Binding-site contacts:
Ligand atom C8 contacts residue ALA362 of chain 2.A at 3.7 Å (hydrophobic).
Ligand atom C1 contacts residue ASN265 of chain 2.A at 1.8 Å.
Ligand atom O7 contacts residue ASN265 of chain 2.A at 3.9 Å.
Ligand atom O5 contacts residue ASP268 of chain 2.A at 3.6 Å.
Ligand atom O5 contacts residue THR267 of chain 2.A at 4.1 Å.
Ligand atom C1 contacts residue THR267 of chain 2.A at 3.9 Å.
Ligand atom C5 contacts residue ASN265 of chain 2.A at 3.7 Å.
Ligand atom O5 contacts residue ASN265 of chain 2.A at 2.4 Å (h-bond).
Ligand atom O6 contacts residue ASP268 of chain 2.A at 4.2 Å.
Ligand atom C4 contacts residue ASN265 of chain 2.A at 4.3 Å.
Ligand atom C7 contacts residue ALA362 of chain 2.A at 3.9 Å (hydrophobic).
Ligand atom C8 contacts residue SER363 of chain 2.A at 4.0 Å.
Ligand atom C6 contacts residue ASP268 of chain 2.A at 4.3 Å.
Ligand atom C3 contacts residue ASN265 of chain 2.A at 4.0 Å.
Ligand atom C5 contacts residue THR267 of chain 2.A at 4.1 Å.
Ligand atom C7 contacts residue ASN265 of chain 2.A at 3.6 Å.
Ligand atom N2 contacts residue ASN265 of chain 2.A at 3.0 Å (h-bond).
Ligand atom C6 contacts residue THR267 of chain 2.A at 4.1 Å.
Ligand atom C2 contacts residue ASN265 of chain 2.A at 2.6 Å.
Ligand atom O7 contacts residue ALA362 of chain 2.A at 3.6 Å.

This small molecule binds to this protein.
Small molecule (SMILES): CC(=O)N[C@H]1[C@H](O[C@H]2[C@H](O[C@@H]3O[C@@H](C)[C@@H](O)[C@@H](O)[C@@H]3O)[C@@H](NC(C)=O)CO[C@@H]2CO)O[C@H](CO)[C@@H](O[C@@H]2O[C@H](CO)[C@@H](O)[C@H](O)[C@@H]2O[C@@H]2OC[C@@H](O)[C@H](O)[C@H]2O)[C@@H]1O

Sequence of chain 2.A:
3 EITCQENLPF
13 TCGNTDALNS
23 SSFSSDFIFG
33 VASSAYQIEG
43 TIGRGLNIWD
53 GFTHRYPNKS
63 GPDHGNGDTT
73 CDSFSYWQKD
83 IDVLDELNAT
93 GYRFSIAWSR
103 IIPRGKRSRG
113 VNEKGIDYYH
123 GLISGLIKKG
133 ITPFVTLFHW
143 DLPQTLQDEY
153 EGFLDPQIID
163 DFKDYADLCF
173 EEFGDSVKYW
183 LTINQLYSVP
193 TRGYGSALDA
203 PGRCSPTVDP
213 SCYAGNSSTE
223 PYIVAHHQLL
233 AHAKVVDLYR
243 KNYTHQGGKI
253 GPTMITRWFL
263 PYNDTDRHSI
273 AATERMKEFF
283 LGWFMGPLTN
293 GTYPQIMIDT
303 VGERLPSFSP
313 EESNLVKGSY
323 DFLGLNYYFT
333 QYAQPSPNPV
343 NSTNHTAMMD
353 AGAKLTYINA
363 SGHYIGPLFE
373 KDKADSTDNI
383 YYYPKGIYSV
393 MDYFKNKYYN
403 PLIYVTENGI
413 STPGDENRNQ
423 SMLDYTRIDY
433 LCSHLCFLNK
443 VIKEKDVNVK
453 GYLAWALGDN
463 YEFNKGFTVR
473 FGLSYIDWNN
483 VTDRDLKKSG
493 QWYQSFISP